Sequence of chain 1.B:
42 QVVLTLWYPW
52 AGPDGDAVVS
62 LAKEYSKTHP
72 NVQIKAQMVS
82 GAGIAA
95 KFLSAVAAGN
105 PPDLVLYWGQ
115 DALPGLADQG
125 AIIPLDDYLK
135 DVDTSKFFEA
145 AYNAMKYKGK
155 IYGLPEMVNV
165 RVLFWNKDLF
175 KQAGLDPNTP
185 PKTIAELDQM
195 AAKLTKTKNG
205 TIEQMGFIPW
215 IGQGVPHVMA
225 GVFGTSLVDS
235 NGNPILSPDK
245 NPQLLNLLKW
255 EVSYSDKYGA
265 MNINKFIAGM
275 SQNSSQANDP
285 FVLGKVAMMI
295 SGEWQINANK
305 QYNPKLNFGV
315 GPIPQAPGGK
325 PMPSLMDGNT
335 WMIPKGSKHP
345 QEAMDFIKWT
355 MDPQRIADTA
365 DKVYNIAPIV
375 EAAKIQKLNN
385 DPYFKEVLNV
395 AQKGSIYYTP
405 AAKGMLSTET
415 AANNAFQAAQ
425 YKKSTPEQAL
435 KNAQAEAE

This protein binds this small molecule.
Small molecule (SMILES): OC[C@H]1O[C@@H](O[C@H]2[C@H](O)[C@H](O)[C@H](O[C@H]3[C@H](O)[C@H](O)[C@@H](O)O[C@@H]3CO)O[C@@H]2CO)[C@@H](O)[C@@H](O)[C@@H]1O

Binding-site contacts:
Ligand atom O6 contacts residue GLN217 of chain 1.B at 3.6 Å (h-bond).
Ligand atom C6 contacts residue ARG165 of chain 1.B at 3.7 Å.
Ligand atom C5 contacts residue TRP298 of chain 1.B at 3.8 Å (hydrophobic).
Ligand atom O5 contacts residue TRP51 of chain 1.B at 3.2 Å (h-bond).
Ligand atom C2 contacts residue HIS221 of chain 1.B at 3.6 Å.
Ligand atom O3 contacts residue ASN369 of chain 1.B at 2.6 Å (h-bond).
Ligand atom C3 contacts residue TRP298 of chain 1.B at 3.8 Å (hydrophobic).
Ligand atom C3 contacts residue HIS221 of chain 1.B at 3.8 Å.
Ligand atom O2 contacts residue ASN277 of chain 1.B at 2.7 Å (h-bond).
Ligand atom O3 contacts residue ASN163 of chain 1.B at 3.0 Å (h-bond).
Ligand atom O5 contacts residue GLN217 of chain 1.B at 3.4 Å (h-bond).
Ligand atom O2 contacts residue GLN217 of chain 1.B at 3.5 Å (h-bond).
Ligand atom O4 contacts residue ASP55 of chain 1.B at 2.7 Å (salt-bridge).
Ligand atom O2 contacts residue SER278 of chain 1.B at 3.5 Å.
Ligand atom O6 contacts residue TRP112 of chain 1.B at 3.3 Å.
Ligand atom O3 contacts residue ASN333 of chain 1.B at 2.9 Å (h-bond).
Ligand atom O3 contacts residue TRP51 of chain 1.B at 3.6 Å.
Ligand atom C6 contacts residue GLN217 of chain 1.B at 3.6 Å.
Ligand atom C5 contacts residue ASN277 of chain 1.B at 3.8 Å.
Ligand atom C2 contacts residue ASN163 of chain 1.B at 3.6 Å.
Ligand atom C1 contacts residue ASN277 of chain 1.B at 3.8 Å.
Ligand atom C4 contacts residue ASP55 of chain 1.B at 3.2 Å.
Ligand atom C6 contacts residue ASN277 of chain 1.B at 3.6 Å.
Ligand atom O4 contacts residue TRP112 of chain 1.B at 3.7 Å.
Ligand atom O2 contacts residue ASN333 of chain 1.B at 2.6 Å (h-bond).
Ligand atom C6 contacts residue ASP55 of chain 1.B at 3.2 Å.
Ligand atom C3 contacts residue ASN163 of chain 1.B at 3.4 Å.
Ligand atom O6 contacts residue ARG165 of chain 1.B at 3.3 Å (salt-bridge).
Ligand atom C2 contacts residue ASN277 of chain 1.B at 3.5 Å.
Ligand atom C3 contacts residue TRP112 of chain 1.B at 3.7 Å (hydrophobic).
Ligand atom O4 contacts residue TRP298 of chain 1.B at 3.5 Å.
Ligand atom O4 contacts residue ASN369 of chain 1.B at 3.1 Å (h-bond).
Ligand atom C3 contacts residue ASN369 of chain 1.B at 3.6 Å.
Ligand atom C4 contacts residue TRP51 of chain 1.B at 3.8 Å (hydrophobic).
Ligand atom O2 contacts residue TRP112 of chain 1.B at 3.5 Å.
Ligand atom O1 contacts residue VAL219 of chain 1.B at 3.4 Å.
Ligand atom C2 contacts residue ASN333 of chain 1.B at 3.4 Å.
Ligand atom O2 contacts residue TRP51 of chain 1.B at 2.9 Å (h-bond).
Ligand atom O3 contacts residue HIS221 of chain 1.B at 3.6 Å (h-bond).
Ligand atom O4 contacts residue ASN277 of chain 1.B at 3.0 Å (h-bond).